This protein binds this small molecule.
Small molecule (SMILES): CC(C)C[C@H](NC(=O)OCC(C)(C)S(=O)(=O)c1ccccc1)C(=O)N[C@@H](C[C@@H]1CCNC1=O)[C@H](O)S(=O)(=O)O

Binding-site contacts:
Ligand atom O24 contacts residue UQO1 of chain 1.F at 0.7 Å (h-bond).
Ligand atom S27 contacts residue UQO1 of chain 1.F at 0.1 Å (h-bond).
Ligand atom O34 contacts residue UQO1 of chain 1.F at 0.1 Å (h-bond).
Ligand atom N06 contacts residue GLN193 of chain 1.B at 2.8 Å (h-bond).
Ligand atom C14 contacts residue CYS149 of chain 1.B at 2.7 Å (hydrophobic).
Ligand atom C12 contacts residue UQO1 of chain 1.F at 0.5 Å.
Ligand atom C10 contacts residue UQO1 of chain 1.F at 0.4 Å.
Ligand atom C07 contacts residue UQO1 of chain 1.F at 0.5 Å.
Ligand atom C17 contacts residue UQO1 of chain 1.F at 0.2 Å.
Ligand atom C30 contacts residue UQO1 of chain 1.F at 0.1 Å.
Ligand atom C28 contacts residue UQO1 of chain 1.F at 0.1 Å.
Ligand atom C33 contacts residue UQO1 of chain 1.F at 0.1 Å.
Ligand atom C26 contacts residue UQO1 of chain 1.F at 0.1 Å.
Ligand atom C22 contacts residue UQO1 of chain 1.F at 0.2 Å.
Ligand atom N18 contacts residue UQO1 of chain 1.F at 0.1 Å (h-bond).
Ligand atom C15 contacts residue UQO1 of chain 1.F at 0.3 Å.
Ligand atom C29 contacts residue UQO1 of chain 1.F at 0.1 Å.
Ligand atom C20 contacts residue UQO1 of chain 1.F at 0.1 Å.
Ligand atom C05 contacts residue UQO1 of chain 1.F at 0.2 Å.
Ligand atom O35 contacts residue UQO1 of chain 1.F at 0.1 Å (h-bond).
Ligand atom C08 contacts residue UQO1 of chain 1.F at 0.3 Å.
Ligand atom N06 contacts residue UQO1 of chain 1.F at 0.7 Å (h-bond).
Ligand atom C16 contacts residue UQO1 of chain 1.F at 0.2 Å.
Ligand atom O25 contacts residue UQO1 of chain 1.F at 0.1 Å (h-bond).
Ligand atom C03 contacts residue UQO1 of chain 1.F at 0.1 Å.
Ligand atom N13 contacts residue UQO1 of chain 1.F at 0.3 Å (h-bond).
Ligand atom C22 contacts residue CYS149 of chain 1.B at 1.8 Å (hydrophobic).
Ligand atom O23 contacts residue UQO1 of chain 1.F at 1.3 Å.
Ligand atom C32 contacts residue UQO1 of chain 1.F at 0.2 Å.
Ligand atom C09 contacts residue UQO1 of chain 1.F at 0.3 Å.
Ligand atom C14 contacts residue UQO1 of chain 1.F at 0.3 Å.
Ligand atom O21 contacts residue HIS167 of chain 1.B at 2.6 Å (h-bond).
Ligand atom C02 contacts residue UQO1 of chain 1.F at 0.1 Å.
Ligand atom C31 contacts residue UQO1 of chain 1.F at 0.2 Å.
Ligand atom O04 contacts residue UQO1 of chain 1.F at 0.1 Å (h-bond).
Ligand atom C19 contacts residue UQO1 of chain 1.F at 0.1 Å.
Ligand atom C11 contacts residue UQO1 of chain 1.F at 0.3 Å.
Ligand atom O21 contacts residue UQO1 of chain 1.F at 0.4 Å (h-bond).
Ligand atom O23 contacts residue CYS149 of chain 1.B at 2.5 Å (h-bond).
Ligand atom C01 contacts residue UQO1 of chain 1.F at 0.1 Å.

Sequence of chain 1.B:
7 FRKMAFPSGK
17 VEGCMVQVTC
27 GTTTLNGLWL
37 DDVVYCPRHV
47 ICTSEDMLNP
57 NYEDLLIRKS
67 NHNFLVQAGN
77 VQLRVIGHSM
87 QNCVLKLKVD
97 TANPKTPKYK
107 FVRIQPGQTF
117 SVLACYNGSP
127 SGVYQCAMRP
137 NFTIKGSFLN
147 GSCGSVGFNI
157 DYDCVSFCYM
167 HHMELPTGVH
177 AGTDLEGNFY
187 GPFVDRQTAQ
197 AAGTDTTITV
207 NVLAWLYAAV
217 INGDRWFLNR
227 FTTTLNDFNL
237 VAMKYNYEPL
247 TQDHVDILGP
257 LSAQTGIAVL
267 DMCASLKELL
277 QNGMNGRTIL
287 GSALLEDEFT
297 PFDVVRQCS